A small-molecule ligand and the protein it binds are described below.
Small molecule (SMILES): CC(=O)N[C@H]1CO[C@H](CO[C@H]2O[C@@H](C)[C@@H](O)[C@@H](O)[C@@H]2O)[C@@H](O)[C@@H]1O

Binding-site contacts:
Ligand atom C6 contacts residue TYR45 of chain 1.B at 4.4 Å (hydrophobic).
Ligand atom N2 contacts residue ASN47 of chain 1.B at 2.9 Å (h-bond).
Ligand atom C7 contacts residue SER49 of chain 1.B at 3.6 Å.
Ligand atom C7 contacts residue ASN47 of chain 1.B at 3.2 Å.
Ligand atom O7 contacts residue ASN47 of chain 1.B at 3.1 Å (h-bond).
Ligand atom C8 contacts residue ASN47 of chain 1.B at 4.4 Å.
Ligand atom C3 contacts residue TYR45 of chain 1.B at 4.4 Å (hydrophobic).
Ligand atom C2 contacts residue ASN42 of chain 1.B at 4.0 Å.
Ligand atom C3 contacts residue ASN42 of chain 1.B at 3.8 Å.
Ligand atom O5 contacts residue ASN47 of chain 1.B at 2.4 Å (h-bond).
Ligand atom C8 contacts residue SER49 of chain 1.B at 3.5 Å.
Ligand atom C8 contacts residue GLU29 of chain 1.B at 4.4 Å.
Ligand atom C1 contacts residue ASN47 of chain 1.B at 1.5 Å.
Ligand atom O5 contacts residue TYR45 of chain 1.B at 4.3 Å.
Ligand atom C8 contacts residue SER48 of chain 1.B at 4.2 Å.
Ligand atom C5 contacts residue ASN47 of chain 1.B at 3.8 Å.
Ligand atom O7 contacts residue SER48 of chain 1.B at 4.1 Å.
Ligand atom N2 contacts residue ASN42 of chain 1.B at 3.8 Å.
Ligand atom O7 contacts residue SER49 of chain 1.B at 2.9 Å (h-bond).
Ligand atom C2 contacts residue ASN47 of chain 1.B at 2.5 Å.
Ligand atom C5 contacts residue ASN42 of chain 1.B at 4.5 Å.
Ligand atom C2 contacts residue TYR45 of chain 1.B at 3.9 Å (hydrophobic).
Ligand atom O6 contacts residue TYR45 of chain 1.B at 4.5 Å.
Ligand atom O2 contacts residue TYR45 of chain 1.B at 4.3 Å.
Ligand atom C3 contacts residue ASN47 of chain 1.B at 3.8 Å.
Ligand atom C4 contacts residue TYR45 of chain 1.B at 4.4 Å (hydrophobic).
Ligand atom O4 contacts residue TYR45 of chain 1.B at 3.3 Å.
Ligand atom C4 contacts residue ASN47 of chain 1.B at 4.2 Å.
Ligand atom O3 contacts residue TYR45 of chain 1.B at 3.6 Å.
Ligand atom C8 contacts residue VAL40 of chain 1.B at 3.8 Å (hydrophobic).
Ligand atom C1 contacts residue ASN42 of chain 1.B at 3.9 Å.

Sequence of chain 1.B:
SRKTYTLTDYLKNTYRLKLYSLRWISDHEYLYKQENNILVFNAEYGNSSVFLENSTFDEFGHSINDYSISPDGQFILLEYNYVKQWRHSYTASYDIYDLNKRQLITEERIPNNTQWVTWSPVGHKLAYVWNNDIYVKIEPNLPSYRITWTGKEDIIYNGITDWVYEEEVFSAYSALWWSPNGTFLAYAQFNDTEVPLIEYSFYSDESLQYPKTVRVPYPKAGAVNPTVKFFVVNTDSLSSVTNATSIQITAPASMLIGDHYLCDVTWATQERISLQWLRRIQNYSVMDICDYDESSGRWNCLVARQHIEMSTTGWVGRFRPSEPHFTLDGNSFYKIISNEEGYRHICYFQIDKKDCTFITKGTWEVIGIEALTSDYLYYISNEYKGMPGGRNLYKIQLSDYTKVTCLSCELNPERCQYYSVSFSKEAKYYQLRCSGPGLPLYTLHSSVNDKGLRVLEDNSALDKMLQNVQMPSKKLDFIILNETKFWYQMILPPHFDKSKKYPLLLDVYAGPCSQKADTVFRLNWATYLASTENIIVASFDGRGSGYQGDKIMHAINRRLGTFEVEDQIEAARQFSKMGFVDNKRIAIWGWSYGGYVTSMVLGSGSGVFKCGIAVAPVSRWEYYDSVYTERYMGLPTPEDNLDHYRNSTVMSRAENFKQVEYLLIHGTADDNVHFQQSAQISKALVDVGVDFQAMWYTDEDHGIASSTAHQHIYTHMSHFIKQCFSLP